A protein and the small-molecule ligand that binds it are described below.
Small molecule (SMILES): Cc1cn([C@H]2C[C@H](O[P](=O)(O)OC[C@H]3O[C@@H](n4cnc5c(=O)nc(N)[nH]c54)C[C@@H]3O[P](=O)(O)OC[C@H]3O[C@@H](n4cnc5c(=O)nc(N)[nH]c54)C[C@@H]3O[P](=O)(O)OC[C@H]3O[C@@H](n4cnc5c(=O)nc(N)[nH]c54)C[C@@H]3O)[C@@H](CO[P](=O)(O)O[C@H]3C[C@H](n4cnc5c(=O)nc(N)[nH]c54)O[C@@H]3CO[P](=O)(O)O[C@H]3C[C@H](n4cnc5c(=O)nc(N)[nH]c54)O[C@@H]3COP(=O)=O)O2)c(=O)[nH]c1=O

Sequence of chain 1.F:
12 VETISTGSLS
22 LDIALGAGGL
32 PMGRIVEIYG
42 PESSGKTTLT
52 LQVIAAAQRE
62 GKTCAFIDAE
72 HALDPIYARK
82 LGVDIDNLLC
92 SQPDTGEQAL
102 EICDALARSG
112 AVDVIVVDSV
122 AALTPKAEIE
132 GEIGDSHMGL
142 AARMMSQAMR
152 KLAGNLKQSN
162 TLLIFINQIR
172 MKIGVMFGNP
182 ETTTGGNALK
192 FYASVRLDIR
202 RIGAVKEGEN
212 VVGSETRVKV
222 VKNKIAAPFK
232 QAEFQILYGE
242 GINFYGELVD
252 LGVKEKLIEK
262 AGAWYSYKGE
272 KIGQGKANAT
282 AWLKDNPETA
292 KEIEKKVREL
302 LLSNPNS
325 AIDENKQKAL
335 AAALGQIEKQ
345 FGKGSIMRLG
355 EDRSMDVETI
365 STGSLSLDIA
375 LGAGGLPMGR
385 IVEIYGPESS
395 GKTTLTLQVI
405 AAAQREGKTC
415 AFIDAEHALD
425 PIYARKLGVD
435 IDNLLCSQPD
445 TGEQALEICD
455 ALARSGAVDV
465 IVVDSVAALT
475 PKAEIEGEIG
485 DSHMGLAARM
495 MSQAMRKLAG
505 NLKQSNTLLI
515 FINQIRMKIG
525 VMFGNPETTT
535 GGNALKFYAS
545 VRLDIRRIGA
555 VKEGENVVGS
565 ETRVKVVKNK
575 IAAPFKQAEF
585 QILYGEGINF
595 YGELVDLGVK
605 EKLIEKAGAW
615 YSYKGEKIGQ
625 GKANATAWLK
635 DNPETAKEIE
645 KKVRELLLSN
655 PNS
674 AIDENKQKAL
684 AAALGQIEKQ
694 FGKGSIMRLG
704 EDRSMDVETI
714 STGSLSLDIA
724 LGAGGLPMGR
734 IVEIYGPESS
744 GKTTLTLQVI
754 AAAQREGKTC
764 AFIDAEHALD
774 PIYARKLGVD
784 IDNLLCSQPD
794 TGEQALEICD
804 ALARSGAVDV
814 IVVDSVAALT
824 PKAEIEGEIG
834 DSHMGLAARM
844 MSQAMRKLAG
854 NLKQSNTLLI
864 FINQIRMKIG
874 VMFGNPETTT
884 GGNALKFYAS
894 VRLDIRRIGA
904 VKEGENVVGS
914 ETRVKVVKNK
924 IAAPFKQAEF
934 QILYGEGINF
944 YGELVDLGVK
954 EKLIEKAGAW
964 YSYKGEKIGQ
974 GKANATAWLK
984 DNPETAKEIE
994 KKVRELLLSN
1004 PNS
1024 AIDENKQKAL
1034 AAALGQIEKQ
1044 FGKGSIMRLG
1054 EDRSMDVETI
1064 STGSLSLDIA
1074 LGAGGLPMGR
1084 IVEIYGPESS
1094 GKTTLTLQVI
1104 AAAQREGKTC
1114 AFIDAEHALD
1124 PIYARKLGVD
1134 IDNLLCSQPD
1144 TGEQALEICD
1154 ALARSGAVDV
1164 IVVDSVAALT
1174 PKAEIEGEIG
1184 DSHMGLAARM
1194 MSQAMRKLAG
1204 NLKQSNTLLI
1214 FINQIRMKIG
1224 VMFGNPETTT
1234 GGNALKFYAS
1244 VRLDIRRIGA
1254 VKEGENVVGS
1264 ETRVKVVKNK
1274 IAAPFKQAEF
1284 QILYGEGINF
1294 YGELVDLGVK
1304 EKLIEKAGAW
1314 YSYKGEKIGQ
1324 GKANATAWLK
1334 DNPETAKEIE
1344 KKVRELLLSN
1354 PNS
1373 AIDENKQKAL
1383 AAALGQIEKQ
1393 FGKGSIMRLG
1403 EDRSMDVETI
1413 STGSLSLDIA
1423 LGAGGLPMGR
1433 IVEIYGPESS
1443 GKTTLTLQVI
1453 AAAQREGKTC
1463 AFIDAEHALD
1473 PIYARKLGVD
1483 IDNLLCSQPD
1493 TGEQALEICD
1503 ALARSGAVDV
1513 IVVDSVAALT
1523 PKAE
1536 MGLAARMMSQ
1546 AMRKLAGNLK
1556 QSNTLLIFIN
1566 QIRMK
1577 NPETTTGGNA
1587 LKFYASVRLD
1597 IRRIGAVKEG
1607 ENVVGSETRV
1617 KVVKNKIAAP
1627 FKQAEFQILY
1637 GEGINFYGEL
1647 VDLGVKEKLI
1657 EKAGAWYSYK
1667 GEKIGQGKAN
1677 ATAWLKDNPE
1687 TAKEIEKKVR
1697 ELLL

Binding-site contacts:
Ligand atom C1' contacts residue SER835 of chain 1.F at 3.9 Å.
Ligand atom O4' contacts residue MET837 of chain 1.F at 4.0 Å.
Ligand atom N1 contacts residue MET837 of chain 1.F at 4.0 Å.
Ligand atom C2 contacts residue MET837 of chain 1.F at 3.9 Å (hydrophobic).
Ligand atom C1' contacts residue SER486 of chain 1.F at 4.0 Å.
Ligand atom O3' contacts residue SER835 of chain 1.F at 3.5 Å.
Ligand atom P contacts residue SER835 of chain 1.F at 4.2 Å.
Ligand atom N1 contacts residue MET488 of chain 1.F at 4.0 Å.
Ligand atom C2 contacts residue MET837 of chain 1.F at 3.6 Å (hydrophobic).
Ligand atom O3' contacts residue SER486 of chain 1.F at 3.1 Å.
Ligand atom N2 contacts residue ARG1192 of chain 1.F at 3.4 Å (salt-bridge).
Ligand atom C2' contacts residue SER835 of chain 1.F at 3.7 Å.
Ligand atom C4 contacts residue MET837 of chain 1.F at 4.1 Å (hydrophobic).
Ligand atom O6 contacts residue ILE872 of chain 1.F at 4.2 Å.
Ligand atom O6 contacts residue GLY175 of chain 1.F at 3.5 Å (h-bond).
Ligand atom C2' contacts residue SER486 of chain 1.F at 3.3 Å.
Ligand atom C2' contacts residue MET837 of chain 1.F at 3.8 Å (hydrophobic).
Ligand atom C2 contacts residue MET488 of chain 1.F at 3.7 Å (hydrophobic).
Ligand atom N2 contacts residue MET488 of chain 1.F at 3.8 Å.
Ligand atom N3 contacts residue MET837 of chain 1.F at 4.1 Å.
Ligand atom N1 contacts residue ILE174 of chain 1.F at 4.0 Å.
Ligand atom C6 contacts residue MET488 of chain 1.F at 3.9 Å (hydrophobic).
Ligand atom C2 contacts residue ARG842 of chain 1.F at 4.1 Å.
Ligand atom OP1 contacts residue SER835 of chain 1.F at 3.4 Å.
Ligand atom N2 contacts residue MET1187 of chain 1.F at 3.4 Å (h-bond).
Ligand atom O6 contacts residue ILE523 of chain 1.F at 3.8 Å.
Ligand atom N2 contacts residue ARG842 of chain 1.F at 3.1 Å.
Ligand atom O2 contacts residue MET837 of chain 1.F at 3.3 Å.
Ligand atom N3 contacts residue ARG842 of chain 1.F at 4.2 Å.
Ligand atom O4 contacts residue GLY524 of chain 1.F at 3.9 Å.
Ligand atom C3' contacts residue SER835 of chain 1.F at 4.2 Å.
Ligand atom C3' contacts residue SER486 of chain 1.F at 3.9 Å.
Ligand atom N2 contacts residue MET837 of chain 1.F at 3.0 Å (h-bond).
Ligand atom C2' contacts residue MET488 of chain 1.F at 3.8 Å (hydrophobic).
Ligand atom N3 contacts residue MET837 of chain 1.F at 3.4 Å.
Ligand atom N3 contacts residue MET488 of chain 1.F at 3.5 Å.
Ligand atom C5 contacts residue MET488 of chain 1.F at 3.8 Å (hydrophobic).
Ligand atom C4 contacts residue MET488 of chain 1.F at 3.9 Å (hydrophobic).
Ligand atom C4 contacts residue MET837 of chain 1.F at 3.9 Å (hydrophobic).
Ligand atom O4' contacts residue MET1187 of chain 1.F at 4.0 Å.